Binding-site contacts:
Ligand atom OD1 contacts residue VAL31 of chain 1.I at 2.9 Å (h-bond).
Ligand atom NE contacts residue GLU18 of chain 1.I at 3.6 Å (salt-bridge).
Ligand atom CG contacts residue GLU18 of chain 1.I at 3.7 Å.
Ligand atom C contacts residue GLU18 of chain 1.I at 4.1 Å.
Ligand atom CD2 contacts residue ILE22 of chain 1.I at 3.6 Å (hydrophobic).
Ligand atom OE1 contacts residue NH21 of chain 1.TA at 4.0 Å.
Ligand atom C contacts residue NH21 of chain 1.TA at 1.3 Å.
Ligand atom CA contacts residue NH21 of chain 1.TA at 2.3 Å.
Ligand atom CB contacts residue GLU18 of chain 1.I at 3.0 Å.
Ligand atom CD1 contacts residue LEU34 of chain 1.I at 3.2 Å (hydrophobic).
Ligand atom C contacts residue NH21 of chain 1.TA at 3.6 Å.
Ligand atom CG contacts residue VAL31 of chain 1.I at 3.4 Å (hydrophobic).
Ligand atom CG2 contacts residue ILE22 of chain 1.I at 4.1 Å (hydrophobic).
Ligand atom N contacts residue NH21 of chain 1.TA at 2.7 Å (h-bond).
Ligand atom O contacts residue NH21 of chain 1.TA at 3.0 Å (h-bond).
Ligand atom CD contacts residue GLU18 of chain 1.I at 3.2 Å.
Ligand atom C contacts residue NH21 of chain 1.TA at 4.0 Å.
Ligand atom CG contacts residue LEU34 of chain 1.I at 4.2 Å (hydrophobic).
Ligand atom O contacts residue GLU18 of chain 1.I at 4.0 Å.
Ligand atom O contacts residue NH21 of chain 1.TA at 4.1 Å.
Ligand atom CG2 contacts residue LEU26 of chain 1.I at 3.8 Å (hydrophobic).
Ligand atom ND2 contacts residue VAL31 of chain 1.I at 3.2 Å (h-bond).
Ligand atom N contacts residue GLU18 of chain 1.I at 4.2 Å.
Ligand atom CA contacts residue GLU18 of chain 1.I at 4.2 Å.
Ligand atom CD1 contacts residue THR32 of chain 1.I at 4.0 Å.
Ligand atom CB contacts residue NH21 of chain 1.TA at 2.9 Å.
Ligand atom O contacts residue NH21 of chain 1.TA at 2.3 Å (h-bond).
Ligand atom CZ contacts residue GLU18 of chain 1.I at 3.9 Å.
Ligand atom CD1 contacts residue ASN33 of chain 1.I at 3.6 Å.
Ligand atom CB contacts residue GLU18 of chain 1.I at 4.0 Å.
Ligand atom CA contacts residue LEU34 of chain 1.I at 4.2 Å (hydrophobic).
Ligand atom NH1 contacts residue GLU18 of chain 1.I at 3.8 Å.
Ligand atom CB contacts residue LEU34 of chain 1.I at 4.2 Å (hydrophobic).
Ligand atom ND2 contacts residue LYS38 of chain 1.I at 3.8 Å.
Ligand atom CB contacts residue ILE22 of chain 1.I at 3.4 Å (hydrophobic).
Ligand atom CB contacts residue LEU26 of chain 1.I at 3.8 Å (hydrophobic).
Ligand atom CG1 contacts residue LEU26 of chain 1.I at 4.1 Å (hydrophobic).
Ligand atom OE1 contacts residue MET36 of chain 1.I at 4.2 Å.
Ligand atom NE2 contacts residue ASN33 of chain 1.I at 3.7 Å.
Ligand atom CD2 contacts residue LEU34 of chain 1.I at 3.8 Å (hydrophobic).

This small molecule binds to this protein.
Small molecule (SMILES): CC(C)C[C@@H]1NC(=O)[C@H](C)NC(=O)[C@]2(/C=C/CCCC/C=C/[C@](C)(C(=O)N[C@H](C(=O)N[C@H](C=O)CC(N)=O)C(C)C)NC(=O)[C@H](CCC(N)=O)NC1=O)/C=C/CCCCCC[C@](C)(NC(=O)[C@H](CCC(N)=O)NC(=O)[C@@H](N)CC(N)=O)C(=O)N[C@@H](CCCN=C(N)N)C(=O)N[C@@H](C)C(=O)N[C@@H](CCC(N)=O)C(=O)N2

Sequence of chain 1.I:
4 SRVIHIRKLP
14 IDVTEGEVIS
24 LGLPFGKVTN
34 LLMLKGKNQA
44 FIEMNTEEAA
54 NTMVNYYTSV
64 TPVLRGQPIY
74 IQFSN